A small-molecule ligand and the protein it binds are described below.
Small molecule (SMILES): CC(=O)N[C@@H]1[C@@H](O)[C@H](O)[C@@H](CO)O[C@H]1O

Sequence of chain 1.C:
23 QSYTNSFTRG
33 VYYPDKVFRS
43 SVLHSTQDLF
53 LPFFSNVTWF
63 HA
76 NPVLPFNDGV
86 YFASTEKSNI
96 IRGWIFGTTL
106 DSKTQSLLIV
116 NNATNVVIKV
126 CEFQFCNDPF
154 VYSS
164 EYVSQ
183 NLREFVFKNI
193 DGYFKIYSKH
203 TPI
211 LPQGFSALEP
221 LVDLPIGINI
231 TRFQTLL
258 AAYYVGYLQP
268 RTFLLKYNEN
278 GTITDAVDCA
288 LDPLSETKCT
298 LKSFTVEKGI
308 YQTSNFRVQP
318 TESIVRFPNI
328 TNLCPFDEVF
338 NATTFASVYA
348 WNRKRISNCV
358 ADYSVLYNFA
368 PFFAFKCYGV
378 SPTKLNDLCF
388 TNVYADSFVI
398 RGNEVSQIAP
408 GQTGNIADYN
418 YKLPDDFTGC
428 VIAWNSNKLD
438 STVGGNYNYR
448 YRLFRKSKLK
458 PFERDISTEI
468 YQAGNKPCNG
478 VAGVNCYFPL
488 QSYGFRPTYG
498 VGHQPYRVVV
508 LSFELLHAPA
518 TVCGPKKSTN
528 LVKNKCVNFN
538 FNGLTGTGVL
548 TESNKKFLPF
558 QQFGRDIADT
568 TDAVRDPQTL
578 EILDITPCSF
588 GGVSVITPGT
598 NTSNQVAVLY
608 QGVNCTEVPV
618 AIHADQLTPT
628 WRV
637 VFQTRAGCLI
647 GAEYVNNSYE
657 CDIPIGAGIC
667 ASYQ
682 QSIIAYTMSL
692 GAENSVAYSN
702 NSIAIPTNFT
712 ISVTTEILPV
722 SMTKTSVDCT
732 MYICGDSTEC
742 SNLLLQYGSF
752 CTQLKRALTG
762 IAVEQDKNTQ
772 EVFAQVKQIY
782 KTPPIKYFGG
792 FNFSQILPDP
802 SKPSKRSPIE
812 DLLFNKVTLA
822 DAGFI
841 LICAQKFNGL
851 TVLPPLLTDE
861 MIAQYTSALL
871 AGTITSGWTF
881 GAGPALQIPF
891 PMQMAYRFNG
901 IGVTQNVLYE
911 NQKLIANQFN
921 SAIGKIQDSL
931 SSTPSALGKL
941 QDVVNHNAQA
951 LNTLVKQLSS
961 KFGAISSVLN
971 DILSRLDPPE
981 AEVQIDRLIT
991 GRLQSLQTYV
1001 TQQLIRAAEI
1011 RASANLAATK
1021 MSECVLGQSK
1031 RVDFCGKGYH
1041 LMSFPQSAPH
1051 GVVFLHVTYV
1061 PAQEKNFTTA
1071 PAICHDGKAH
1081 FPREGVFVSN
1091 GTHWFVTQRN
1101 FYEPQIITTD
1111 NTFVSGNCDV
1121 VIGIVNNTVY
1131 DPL

Sequence of chain 1.A:
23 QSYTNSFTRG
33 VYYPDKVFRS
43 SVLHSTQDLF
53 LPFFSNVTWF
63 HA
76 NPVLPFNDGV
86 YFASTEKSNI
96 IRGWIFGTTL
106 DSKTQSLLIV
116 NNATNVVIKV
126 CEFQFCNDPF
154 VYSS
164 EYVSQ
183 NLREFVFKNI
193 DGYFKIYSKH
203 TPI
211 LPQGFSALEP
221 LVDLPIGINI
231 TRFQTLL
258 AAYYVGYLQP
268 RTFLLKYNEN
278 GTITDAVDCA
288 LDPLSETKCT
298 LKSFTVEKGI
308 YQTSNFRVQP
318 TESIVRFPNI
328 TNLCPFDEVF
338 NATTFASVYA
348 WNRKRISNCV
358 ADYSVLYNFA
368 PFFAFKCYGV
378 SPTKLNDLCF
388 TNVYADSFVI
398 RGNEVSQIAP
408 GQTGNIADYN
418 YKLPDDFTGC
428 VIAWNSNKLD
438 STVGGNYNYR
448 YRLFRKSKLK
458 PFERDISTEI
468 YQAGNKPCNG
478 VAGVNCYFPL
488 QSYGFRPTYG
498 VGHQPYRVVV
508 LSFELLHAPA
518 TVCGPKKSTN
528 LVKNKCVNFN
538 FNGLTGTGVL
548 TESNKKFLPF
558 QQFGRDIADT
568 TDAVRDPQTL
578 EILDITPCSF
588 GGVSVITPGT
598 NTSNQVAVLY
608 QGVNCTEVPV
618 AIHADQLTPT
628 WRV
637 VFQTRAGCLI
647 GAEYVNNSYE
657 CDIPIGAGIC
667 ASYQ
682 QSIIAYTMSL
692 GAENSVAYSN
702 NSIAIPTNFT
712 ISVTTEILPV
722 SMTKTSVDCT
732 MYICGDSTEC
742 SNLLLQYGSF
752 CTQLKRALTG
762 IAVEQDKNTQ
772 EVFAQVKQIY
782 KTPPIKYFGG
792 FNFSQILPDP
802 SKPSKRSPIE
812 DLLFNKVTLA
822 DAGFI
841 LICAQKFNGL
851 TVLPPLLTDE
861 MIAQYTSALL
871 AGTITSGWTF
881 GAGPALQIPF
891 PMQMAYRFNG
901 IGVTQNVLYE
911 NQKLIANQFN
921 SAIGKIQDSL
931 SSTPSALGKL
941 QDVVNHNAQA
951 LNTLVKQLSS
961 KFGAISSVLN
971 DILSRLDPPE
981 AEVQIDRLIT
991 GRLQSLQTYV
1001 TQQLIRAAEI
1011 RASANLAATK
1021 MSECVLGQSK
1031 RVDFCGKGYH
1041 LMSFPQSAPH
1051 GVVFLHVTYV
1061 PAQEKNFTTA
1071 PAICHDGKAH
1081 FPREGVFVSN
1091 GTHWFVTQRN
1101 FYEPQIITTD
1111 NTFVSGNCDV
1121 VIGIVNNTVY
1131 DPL

Binding-site contacts:
Ligand atom C7 contacts residue ASN701 of chain 1.C at 3.3 Å.
Ligand atom C5 contacts residue ASN701 of chain 1.C at 3.7 Å.
Ligand atom O7 contacts residue ASN701 of chain 1.C at 3.6 Å (h-bond).
Ligand atom O6 contacts residue TYR788 of chain 1.A at 4.1 Å.
Ligand atom C3 contacts residue ASN701 of chain 1.C at 3.7 Å.
Ligand atom C1 contacts residue ASN701 of chain 1.C at 1.4 Å.
Ligand atom C5 contacts residue TYR788 of chain 1.A at 3.5 Å (hydrophobic).
Ligand atom C2 contacts residue ASN701 of chain 1.C at 2.4 Å.
Ligand atom C8 contacts residue ASN701 of chain 1.C at 4.4 Å.
Ligand atom C4 contacts residue ASN701 of chain 1.C at 4.3 Å.
Ligand atom C6 contacts residue TYR788 of chain 1.A at 3.5 Å (hydrophobic).
Ligand atom O5 contacts residue TYR788 of chain 1.A at 3.7 Å.
Ligand atom O5 contacts residue ASN701 of chain 1.C at 2.4 Å (h-bond).
Ligand atom N2 contacts residue ASN701 of chain 1.C at 2.8 Å (h-bond).
Ligand atom C1 contacts residue TYR788 of chain 1.A at 4.3 Å (hydrophobic).